This small molecule binds to this protein.
Small molecule (SMILES): Cn1cc(NC(=O)c2cnn3ccc(N[C@@H]4CCCC[C@@H]4N)nc23)c(C(F)(F)F)n1

Binding-site contacts:
Ligand atom C10 contacts residue MET107 of chain 1.A at 3.6 Å (hydrophobic).
Ligand atom C4 contacts residue VAL42 of chain 1.A at 3.5 Å (hydrophobic).
Ligand atom C9 contacts residue ALA157 of chain 1.A at 3.3 Å (hydrophobic).
Ligand atom C6 contacts residue GLU36 of chain 1.A at 3.5 Å.
Ligand atom N7 contacts residue GLY110 of chain 1.A at 3.3 Å.
Ligand atom F contacts residue MET34 of chain 1.A at 3.5 Å.
Ligand atom C17 contacts residue GLY110 of chain 1.A at 3.6 Å.
Ligand atom C8 contacts residue ALA157 of chain 1.A at 3.5 Å (hydrophobic).
Ligand atom C1 contacts residue TYR104 of chain 1.A at 3.5 Å (hydrophobic).
Ligand atom N contacts residue LEU160 of chain 1.A at 3.5 Å.
Ligand atom C2 contacts residue ASP171 of chain 1.A at 3.4 Å.
Ligand atom C5 contacts residue VAL42 of chain 1.A at 3.4 Å (hydrophobic).
Ligand atom C10 contacts residue VAL105 of chain 1.A at 3.4 Å (hydrophobic).
Ligand atom N3 contacts residue ASP171 of chain 1.A at 2.8 Å (salt-bridge).
Ligand atom N2 contacts residue VAL42 of chain 1.A at 3.5 Å.
Ligand atom F2 contacts residue MET34 of chain 1.A at 3.6 Å.
Ligand atom N1 contacts residue LEU160 of chain 1.A at 3.3 Å.
Ligand atom N6 contacts residue MET34 of chain 1.A at 3.6 Å.
Ligand atom F contacts residue ASP114 of chain 1.A at 3.6 Å.
Ligand atom N4 contacts residue LEU160 of chain 1.A at 3.7 Å.
Ligand atom C14 contacts residue GLY110 of chain 1.A at 3.6 Å.
Ligand atom N7 contacts residue MET107 of chain 1.A at 3.7 Å.
Ligand atom O contacts residue ALA53 of chain 1.A at 3.4 Å.
Ligand atom C10 contacts residue ALA53 of chain 1.A at 3.5 Å (hydrophobic).
Ligand atom O contacts residue MET107 of chain 1.A at 3.0 Å (h-bond).
Ligand atom C17 contacts residue MET34 of chain 1.A at 3.5 Å (hydrophobic).
Ligand atom C11 contacts residue LEU160 of chain 1.A at 3.5 Å (hydrophobic).
Ligand atom C6 contacts residue GLY37 of chain 1.A at 3.7 Å.
Ligand atom N6 contacts residue GLY110 of chain 1.A at 3.4 Å.
Ligand atom N2 contacts residue ASP171 of chain 1.A at 3.0 Å (salt-bridge).
Ligand atom N1 contacts residue TYR104 of chain 1.A at 3.7 Å.
Ligand atom N4 contacts residue TYR104 of chain 1.A at 3.2 Å.
Ligand atom N3 contacts residue ASN158 of chain 1.A at 3.1 Å (h-bond).
Ligand atom C11 contacts residue ALA53 of chain 1.A at 3.5 Å (hydrophobic).
Ligand atom C contacts residue LEU160 of chain 1.A at 3.1 Å (hydrophobic).
Ligand atom N3 contacts residue ALA157 of chain 1.A at 2.7 Å (h-bond).
Ligand atom C12 contacts residue ALA53 of chain 1.A at 3.6 Å (hydrophobic).
Ligand atom N7 contacts residue MET34 of chain 1.A at 3.6 Å (h-bond).
Ligand atom F2 contacts residue GLY35 of chain 1.A at 3.5 Å.
Ligand atom C17 contacts residue MET107 of chain 1.A at 3.1 Å (hydrophobic).

Sequence of chain 1.A:
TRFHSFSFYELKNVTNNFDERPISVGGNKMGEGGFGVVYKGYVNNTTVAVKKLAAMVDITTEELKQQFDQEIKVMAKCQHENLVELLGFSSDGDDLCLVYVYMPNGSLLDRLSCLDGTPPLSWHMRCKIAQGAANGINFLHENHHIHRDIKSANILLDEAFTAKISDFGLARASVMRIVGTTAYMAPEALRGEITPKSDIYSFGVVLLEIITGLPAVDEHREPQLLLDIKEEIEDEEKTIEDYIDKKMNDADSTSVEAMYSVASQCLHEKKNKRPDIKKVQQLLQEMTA